Binding-site contacts:
Ligand atom C08 contacts residue ARG82 of chain 1.B at 3.5 Å.
Ligand atom C28 contacts residue VAL74 of chain 1.B at 3.2 Å (hydrophobic).
Ligand atom C28 contacts residue LEU61 of chain 1.B at 3.3 Å (hydrophobic).
Ligand atom N04 contacts residue ARG82 of chain 1.B at 3.6 Å.
Ligand atom C09 contacts residue ARG82 of chain 1.B at 3.4 Å.
Ligand atom C24 contacts residue LEU127 of chain 1.B at 2.9 Å (hydrophobic).
Ligand atom C07 contacts residue ARG82 of chain 1.B at 3.2 Å.
Ligand atom C24 contacts residue PRO162 of chain 1.B at 3.0 Å (hydrophobic).
Ligand atom C16 contacts residue ALA77 of chain 1.B at 3.6 Å (hydrophobic).
Ligand atom F01 contacts residue PHE144 of chain 1.B at 2.3 Å.
Ligand atom C26 contacts residue ASN75 of chain 1.B at 3.5 Å.
Ligand atom F02 contacts residue ASP15 of chain 1.B at 3.0 Å.
Ligand atom C23 contacts residue PRO162 of chain 1.B at 3.5 Å (hydrophobic).
Ligand atom C22 contacts residue VAL97 of chain 1.B at 3.4 Å (hydrophobic).
Ligand atom O03 contacts residue SER240 of chain 1.A at 3.8 Å.
Ligand atom C15 contacts residue LEU61 of chain 1.B at 3.7 Å (hydrophobic).
Ligand atom C33 contacts residue PHE144 of chain 1.B at 3.2 Å (hydrophobic).
Ligand atom C22 contacts residue HIS95 of chain 1.B at 3.8 Å.
Ligand atom F01 contacts residue ILE122 of chain 1.B at 3.7 Å.
Ligand atom C29 contacts residue PHE144 of chain 1.B at 3.7 Å (hydrophobic).
Ligand atom C21 contacts residue VAL74 of chain 1.B at 3.7 Å (hydrophobic).
Ligand atom C32 contacts residue THR14 of chain 1.B at 3.4 Å.
Ligand atom C10 contacts residue ARG82 of chain 1.B at 3.2 Å.
Ligand atom C34 contacts residue THR14 of chain 1.B at 3.7 Å.
Ligand atom C08 contacts residue ASP126 of chain 1.B at 3.5 Å.
Ligand atom C11 contacts residue ARG82 of chain 1.B at 3.4 Å.
Ligand atom F02 contacts residue THR14 of chain 1.B at 3.1 Å.
Ligand atom C32 contacts residue VAL74 of chain 1.B at 3.8 Å (hydrophobic).
Ligand atom C32 contacts residue LEU61 of chain 1.B at 3.6 Å (hydrophobic).
Ligand atom C23 contacts residue PHE144 of chain 1.B at 3.8 Å (hydrophobic).
Ligand atom C27 contacts residue VAL58 of chain 1.B at 3.6 Å (hydrophobic).
Ligand atom O03 contacts residue ASP126 of chain 1.B at 3.4 Å (salt-bridge).
Ligand atom O03 contacts residue ALA77 of chain 1.B at 3.5 Å.
Ligand atom C25 contacts residue ASN75 of chain 1.B at 3.3 Å.
Ligand atom C20 contacts residue ASN75 of chain 1.B at 3.8 Å.
Ligand atom C17 contacts residue ASN75 of chain 1.B at 3.4 Å.
Ligand atom C22 contacts residue LEU127 of chain 1.B at 3.0 Å (hydrophobic).
Ligand atom F02 contacts residue SER22 of chain 1.B at 3.0 Å.
Ligand atom O03 contacts residue ARG82 of chain 1.B at 3.6 Å.
Ligand atom C08 contacts residue THR125 of chain 1.B at 3.8 Å.

Sequence of chain 1.B:
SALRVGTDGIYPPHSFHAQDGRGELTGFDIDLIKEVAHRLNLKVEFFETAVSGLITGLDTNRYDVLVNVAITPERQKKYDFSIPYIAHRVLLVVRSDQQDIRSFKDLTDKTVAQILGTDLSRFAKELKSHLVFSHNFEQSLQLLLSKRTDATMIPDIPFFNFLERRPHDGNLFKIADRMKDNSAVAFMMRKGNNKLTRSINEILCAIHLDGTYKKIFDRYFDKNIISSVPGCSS

Sequence of chain 1.A:
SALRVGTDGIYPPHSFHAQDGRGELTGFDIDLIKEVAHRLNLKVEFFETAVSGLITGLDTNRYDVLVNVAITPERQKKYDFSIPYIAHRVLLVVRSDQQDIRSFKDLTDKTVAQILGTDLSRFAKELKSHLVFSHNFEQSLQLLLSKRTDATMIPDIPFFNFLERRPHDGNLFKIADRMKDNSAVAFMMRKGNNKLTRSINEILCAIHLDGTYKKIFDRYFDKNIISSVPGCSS

This protein binds this small molecule.
Small molecule (SMILES): O=c1[nH]c2ccccc2n1C1CCN(CCCC(c2ccc(F)cc2)c2ccc(F)cc2)CC1